Binding-site contacts:
Ligand atom O02 contacts residue LEU243 of chain 1.A at 2.6 Å.
Ligand atom C23 contacts residue GLY123 of chain 1.A at 3.6 Å.
Ligand atom C20 contacts residue MET46 of chain 1.A at 3.8 Å (hydrophobic).
Ligand atom C23 contacts residue HIS227 of chain 1.A at 3.7 Å.
Ligand atom C05 contacts residue PHE107 of chain 1.A at 3.8 Å (hydrophobic).
Ligand atom CL1 contacts residue HIS227 of chain 1.A at 3.6 Å.
Ligand atom CL1 contacts residue GLY123 of chain 1.A at 3.7 Å.
Ligand atom C21 contacts residue MET46 of chain 1.A at 3.4 Å (hydrophobic).
Ligand atom C15 contacts residue ALA53 of chain 1.A at 3.4 Å (hydrophobic).
Ligand atom C21 contacts residue MET124 of chain 1.A at 3.5 Å (hydrophobic).
Ligand atom C25 contacts residue LEU131 of chain 1.A at 3.8 Å (hydrophobic).
Ligand atom S01 contacts residue MET91 of chain 1.A at 3.6 Å.
Ligand atom C01 contacts residue GLU56 of chain 1.A at 3.3 Å.
Ligand atom O05 contacts residue ILE127 of chain 1.A at 3.6 Å.
Ligand atom C18 contacts residue LEU49 of chain 1.A at 3.7 Å (hydrophobic).
Ligand atom CL1 contacts residue GLU122 of chain 1.A at 3.6 Å.
Ligand atom C26 contacts residue PHE128 of chain 1.A at 3.5 Å (hydrophobic).
Ligand atom C06 contacts residue LEU90 of chain 1.A at 3.8 Å (hydrophobic).
Ligand atom O01 contacts residue ARG97 of chain 1.A at 3.2 Å (salt-bridge).
Ligand atom O01 contacts residue GLU56 of chain 1.A at 2.5 Å (salt-bridge).
Ligand atom C22 contacts residue MET124 of chain 1.A at 3.7 Å (hydrophobic).
Ligand atom O02 contacts residue THR50 of chain 1.A at 3.3 Å.
Ligand atom C14 contacts residue ALA53 of chain 1.A at 3.8 Å (hydrophobic).
Ligand atom C17 contacts residue THR50 of chain 1.A at 3.3 Å.
Ligand atom C04 contacts residue PHE107 of chain 1.A at 3.8 Å (hydrophobic).
Ligand atom C17 contacts residue LEU228 of chain 1.A at 3.7 Å (hydrophobic).
Ligand atom O03 contacts residue LEU49 of chain 1.A at 3.6 Å.
Ligand atom CL1 contacts residue MET124 of chain 1.A at 3.8 Å.
Ligand atom O04 contacts residue LEU131 of chain 1.A at 3.3 Å.
Ligand atom C23 contacts residue MET124 of chain 1.A at 3.8 Å (hydrophobic).
Ligand atom C18 contacts residue LEU228 of chain 1.A at 3.8 Å (hydrophobic).
Ligand atom C16 contacts residue THR50 of chain 1.A at 3.7 Å.
Ligand atom O04 contacts residue MET91 of chain 1.A at 3.2 Å.
Ligand atom C20 contacts residue MET124 of chain 1.A at 3.6 Å (hydrophobic).
Ligand atom C02 contacts residue GLU56 of chain 1.A at 3.3 Å.
Ligand atom O05 contacts residue MET91 of chain 1.A at 3.4 Å.
Ligand atom C26 contacts residue MET124 of chain 1.A at 3.7 Å (hydrophobic).
Ligand atom O05 contacts residue GLY224 of chain 1.A at 3.4 Å.
Ligand atom C24 contacts residue ILE127 of chain 1.A at 3.5 Å (hydrophobic).
Ligand atom C26 contacts residue LEU131 of chain 1.A at 3.8 Å (hydrophobic).

Sequence of chain 1.A:
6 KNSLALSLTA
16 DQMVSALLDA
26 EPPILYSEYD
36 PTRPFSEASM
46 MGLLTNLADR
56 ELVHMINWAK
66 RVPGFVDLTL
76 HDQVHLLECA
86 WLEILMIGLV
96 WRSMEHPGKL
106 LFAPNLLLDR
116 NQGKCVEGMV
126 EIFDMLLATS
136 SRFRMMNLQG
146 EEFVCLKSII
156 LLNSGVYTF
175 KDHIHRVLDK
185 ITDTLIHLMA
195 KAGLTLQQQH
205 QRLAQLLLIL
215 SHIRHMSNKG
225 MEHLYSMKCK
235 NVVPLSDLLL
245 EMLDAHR

A protein and the small-molecule ligand that binds it are described below.
Small molecule (SMILES): CCN(c1ccc(Cl)cc1)S(=O)(=O)[C@H]1C[C@H]2O[C@@H]1C(c1ccc(O)cc1)=C2c1ccc(O)cc1